Sequence of chain 9.C:
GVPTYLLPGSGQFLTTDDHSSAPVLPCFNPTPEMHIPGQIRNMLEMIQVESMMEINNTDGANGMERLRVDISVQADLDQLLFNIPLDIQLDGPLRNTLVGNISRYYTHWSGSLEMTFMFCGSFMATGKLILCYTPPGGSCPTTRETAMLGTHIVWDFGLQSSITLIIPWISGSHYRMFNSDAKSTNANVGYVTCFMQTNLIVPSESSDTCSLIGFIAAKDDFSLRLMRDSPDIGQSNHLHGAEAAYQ

This protein binds this small molecule.
Small molecule (SMILES): CC(=O)N[C@@H]1[C@@H](O)[C@H](O[C@@H]2O[C@H](CO[C@]3(C(=O)O)C[C@H](O)[C@@H](NC(C)=O)[C@H]([C@H](O)[C@H](O)CO)O3)[C@H](O)[C@H](O)[C@H]2O)[C@@H](CO)O[C@H]1O

Sequence of chain 9.A:
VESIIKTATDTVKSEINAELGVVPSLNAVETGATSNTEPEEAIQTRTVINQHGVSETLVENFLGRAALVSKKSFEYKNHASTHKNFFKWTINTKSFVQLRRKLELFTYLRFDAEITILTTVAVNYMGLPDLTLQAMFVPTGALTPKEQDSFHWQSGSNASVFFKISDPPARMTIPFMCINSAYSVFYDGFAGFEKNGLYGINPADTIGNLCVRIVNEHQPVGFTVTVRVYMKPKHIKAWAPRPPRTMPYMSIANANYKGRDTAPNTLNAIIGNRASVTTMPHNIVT

Binding-site contacts:
Ligand atom C11 contacts residue ASP232 of chain 9.C at 3.8 Å.
Ligand atom O4 contacts residue PRO231 of chain 9.C at 3.8 Å.
Ligand atom O3 contacts residue PRO274 of chain 9.A at 3.9 Å.
Ligand atom O6 contacts residue PRO274 of chain 9.A at 3.7 Å.
Ligand atom C4 contacts residue ASP232 of chain 9.C at 3.5 Å.
Ligand atom C11 contacts residue GLY234 of chain 9.C at 3.9 Å.
Ligand atom O4 contacts residue ASP232 of chain 9.C at 2.8 Å (salt-bridge).
Ligand atom O10 contacts residue ASN275 of chain 9.A at 2.9 Å (h-bond).
Ligand atom N5 contacts residue PRO231 of chain 9.C at 2.9 Å (h-bond).
Ligand atom C6 contacts residue ASP91 of chain 9.C at 3.9 Å.
Ligand atom C1 contacts residue ARG104 of chain 9.C at 3.7 Å.
Ligand atom O3 contacts residue ASP91 of chain 9.C at 4.0 Å.
Ligand atom C10 contacts residue ASN275 of chain 9.A at 3.2 Å.
Ligand atom O10 contacts residue ARG270 of chain 9.A at 4.0 Å.
Ligand atom O7 contacts residue PRO274 of chain 9.A at 3.4 Å.
Ligand atom C3 contacts residue PRO274 of chain 9.A at 3.8 Å (hydrophobic).
Ligand atom C3 contacts residue ASP232 of chain 9.C at 4.1 Å.
Ligand atom C3 contacts residue ARG95 of chain 9.C at 3.9 Å.
Ligand atom O1B contacts residue ARG104 of chain 9.C at 2.8 Å (salt-bridge).
Ligand atom O4 contacts residue ASN275 of chain 9.A at 3.0 Å (h-bond).
Ligand atom C10 contacts residue PRO231 of chain 9.C at 3.9 Å (hydrophobic).
Ligand atom O3 contacts residue GLY282 of chain 9.A at 3.4 Å.
Ligand atom O7 contacts residue SER180 of chain 9.C at 3.7 Å.
Ligand atom C4 contacts residue PRO231 of chain 9.C at 3.4 Å (hydrophobic).
Ligand atom C11 contacts residue ILE233 of chain 9.C at 3.8 Å (hydrophobic).
Ligand atom O4 contacts residue ASP91 of chain 9.C at 2.8 Å (salt-bridge).
Ligand atom O6 contacts residue ASP91 of chain 9.C at 3.3 Å.
Ligand atom C11 contacts residue PRO231 of chain 9.C at 4.0 Å (hydrophobic).
Ligand atom C5 contacts residue PRO274 of chain 9.A at 3.9 Å (hydrophobic).
Ligand atom C6 contacts residue PRO231 of chain 9.C at 4.0 Å (hydrophobic).
Ligand atom C4 contacts residue ARG104 of chain 9.C at 4.0 Å.
Ligand atom C3 contacts residue ARG104 of chain 9.C at 3.9 Å.
Ligand atom O4 contacts residue ARG95 of chain 9.C at 3.6 Å.
Ligand atom C5 contacts residue PRO231 of chain 9.C at 3.6 Å (hydrophobic).
Ligand atom C4 contacts residue ASN275 of chain 9.A at 3.8 Å.
Ligand atom C4 contacts residue PRO274 of chain 9.A at 4.0 Å (hydrophobic).
Ligand atom C5 contacts residue ASN275 of chain 9.A at 3.5 Å.
Ligand atom C3 contacts residue PRO274 of chain 9.A at 4.1 Å (hydrophobic).
Ligand atom C4 contacts residue ASP91 of chain 9.C at 3.3 Å.
Ligand atom N5 contacts residue ASN275 of chain 9.A at 3.5 Å (h-bond).